Binding-site contacts:
Ligand atom N2 contacts residue ASN25 of chain 1.A at 3.0 Å (h-bond).
Ligand atom O7 contacts residue ASN25 of chain 1.A at 3.9 Å.
Ligand atom C4 contacts residue ASN25 of chain 1.A at 4.2 Å.
Ligand atom C8 contacts residue LYS24 of chain 1.A at 3.6 Å.
Ligand atom C2 contacts residue ASN25 of chain 1.A at 2.5 Å.
Ligand atom O5 contacts residue ASN25 of chain 1.A at 2.4 Å (h-bond).
Ligand atom C5 contacts residue ASN25 of chain 1.A at 3.7 Å.
Ligand atom C7 contacts residue LYS24 of chain 1.A at 4.4 Å.
Ligand atom C3 contacts residue ASN25 of chain 1.A at 3.8 Å.
Ligand atom C1 contacts residue ASN25 of chain 1.A at 1.4 Å.
Ligand atom C7 contacts residue ASN25 of chain 1.A at 3.6 Å.

Sequence of chain 1.A:
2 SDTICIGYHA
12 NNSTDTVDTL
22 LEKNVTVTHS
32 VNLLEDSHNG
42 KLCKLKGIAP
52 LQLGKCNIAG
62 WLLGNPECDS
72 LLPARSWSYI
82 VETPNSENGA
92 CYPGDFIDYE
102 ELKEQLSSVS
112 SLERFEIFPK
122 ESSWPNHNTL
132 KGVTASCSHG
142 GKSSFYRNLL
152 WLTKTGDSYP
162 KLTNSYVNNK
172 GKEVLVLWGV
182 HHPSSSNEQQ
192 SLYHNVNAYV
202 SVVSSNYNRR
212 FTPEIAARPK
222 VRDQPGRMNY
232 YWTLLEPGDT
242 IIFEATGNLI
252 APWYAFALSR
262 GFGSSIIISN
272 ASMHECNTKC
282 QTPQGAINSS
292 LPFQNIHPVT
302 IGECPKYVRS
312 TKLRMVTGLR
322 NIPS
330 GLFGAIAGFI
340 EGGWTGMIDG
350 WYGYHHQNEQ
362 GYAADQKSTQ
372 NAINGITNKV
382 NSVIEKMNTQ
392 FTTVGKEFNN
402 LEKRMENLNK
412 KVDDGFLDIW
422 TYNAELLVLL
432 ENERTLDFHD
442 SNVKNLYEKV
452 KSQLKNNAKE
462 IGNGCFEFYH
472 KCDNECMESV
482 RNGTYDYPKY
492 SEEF

This protein binds this small molecule.
Small molecule (SMILES): CC(=O)N[C@@H]1[C@@H](O)[C@H](O)[C@@H](CO)O[C@H]1O